The protein below binds the small molecule below.
Small molecule (SMILES): CC(=O)N[C@H]1[C@H](O[C@H]2[C@H](O)[C@@H](NC(C)=O)CO[C@@H]2CO[C@@H]2O[C@@H](C)[C@@H](O)[C@@H](O)[C@@H]2O)O[C@H](CO)[C@@H](O[C@@H]2O[C@H](CO)[C@@H](O)[C@H](O)[C@@H]2O)[C@@H]1O

Sequence of chain 43.E:
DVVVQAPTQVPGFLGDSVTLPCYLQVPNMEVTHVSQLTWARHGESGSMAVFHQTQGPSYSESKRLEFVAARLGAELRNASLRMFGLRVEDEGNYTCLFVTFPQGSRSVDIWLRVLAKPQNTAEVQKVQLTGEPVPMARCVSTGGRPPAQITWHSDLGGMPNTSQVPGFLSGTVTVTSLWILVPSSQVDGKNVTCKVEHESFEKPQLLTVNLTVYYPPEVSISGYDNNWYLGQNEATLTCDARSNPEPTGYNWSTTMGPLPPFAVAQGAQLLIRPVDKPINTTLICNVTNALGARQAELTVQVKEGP

Binding-site contacts:
Ligand atom N2 contacts residue ASN307 of chain 43.E at 3.0 Å (h-bond).
Ligand atom C8 contacts residue ASN307 of chain 43.E at 4.5 Å.
Ligand atom C5 contacts residue ASN307 of chain 43.E at 3.6 Å.
Ligand atom C7 contacts residue PRO305 of chain 43.E at 4.3 Å (hydrophobic).
Ligand atom C3 contacts residue ASN307 of chain 43.E at 3.8 Å.
Ligand atom C8 contacts residue ILE306 of chain 43.E at 3.7 Å (hydrophobic).
Ligand atom C8 contacts residue PRO305 of chain 43.E at 2.9 Å (hydrophobic).
Ligand atom O5 contacts residue ASN307 of chain 43.E at 2.3 Å (h-bond).
Ligand atom C2 contacts residue ASN307 of chain 43.E at 2.5 Å.
Ligand atom O6 contacts residue GLN328 of chain 43.E at 4.3 Å.
Ligand atom C4 contacts residue ASN307 of chain 43.E at 4.2 Å.
Ligand atom C7 contacts residue ASN307 of chain 43.E at 4.1 Å.
Ligand atom C1 contacts residue ASN307 of chain 43.E at 1.4 Å.